Sequence of chain 35.C:
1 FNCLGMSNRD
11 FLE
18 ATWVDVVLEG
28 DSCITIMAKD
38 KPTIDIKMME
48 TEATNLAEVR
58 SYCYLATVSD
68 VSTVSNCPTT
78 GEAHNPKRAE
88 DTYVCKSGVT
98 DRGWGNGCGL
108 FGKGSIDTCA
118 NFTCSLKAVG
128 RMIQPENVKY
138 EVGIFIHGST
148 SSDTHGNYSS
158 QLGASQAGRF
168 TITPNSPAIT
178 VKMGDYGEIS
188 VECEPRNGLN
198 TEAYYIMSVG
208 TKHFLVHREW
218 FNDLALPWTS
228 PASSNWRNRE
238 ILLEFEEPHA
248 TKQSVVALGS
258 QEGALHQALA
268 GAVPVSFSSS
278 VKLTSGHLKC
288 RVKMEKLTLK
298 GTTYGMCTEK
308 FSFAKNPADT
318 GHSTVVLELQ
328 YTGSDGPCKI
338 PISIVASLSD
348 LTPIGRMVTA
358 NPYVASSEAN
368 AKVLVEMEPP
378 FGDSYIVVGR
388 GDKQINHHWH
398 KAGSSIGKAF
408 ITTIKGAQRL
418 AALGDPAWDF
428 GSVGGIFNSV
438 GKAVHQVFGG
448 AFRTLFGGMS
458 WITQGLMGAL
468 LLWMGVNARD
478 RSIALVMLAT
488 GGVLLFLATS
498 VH

The protein below binds the small molecule below.
Small molecule (SMILES): CC(=O)N[C@@H]1[C@@H](O)[C@H](O)[C@@H](CO)O[C@H]1O

Binding-site contacts:
Ligand atom O7 contacts residue SER66 of chain 35.C at 3.0 Å (h-bond).
Ligand atom C1 contacts residue ASN118 of chain 35.C at 1.5 Å.
Ligand atom C1 contacts residue THR89 of chain 35.C at 4.1 Å.
Ligand atom C1 contacts residue THR120 of chain 35.C at 4.3 Å.
Ligand atom O5 contacts residue ASN118 of chain 35.C at 2.4 Å (h-bond).
Ligand atom C7 contacts residue ASN118 of chain 35.C at 3.5 Å.
Ligand atom C5 contacts residue ASN118 of chain 35.C at 3.7 Å.
Ligand atom N2 contacts residue TYR90 of chain 35.C at 4.3 Å.
Ligand atom C8 contacts residue SER66 of chain 35.C at 4.0 Å.
Ligand atom C3 contacts residue ASN118 of chain 35.C at 3.8 Å.
Ligand atom C2 contacts residue ASN118 of chain 35.C at 2.5 Å.
Ligand atom C2 contacts residue SER66 of chain 35.C at 4.5 Å.
Ligand atom C6 contacts residue THR89 of chain 35.C at 4.4 Å.
Ligand atom C5 contacts residue THR120 of chain 35.C at 3.8 Å.
Ligand atom C7 contacts residue SER66 of chain 35.C at 3.5 Å.
Ligand atom O5 contacts residue THR120 of chain 35.C at 3.2 Å (h-bond).
Ligand atom C8 contacts residue TYR90 of chain 35.C at 3.5 Å (hydrophobic).
Ligand atom C6 contacts residue THR120 of chain 35.C at 3.4 Å.
Ligand atom C8 contacts residue ASN118 of chain 35.C at 4.2 Å.
Ligand atom C8 contacts residue ASP67 of chain 35.C at 3.9 Å.
Ligand atom C7 contacts residue TYR90 of chain 35.C at 4.5 Å (hydrophobic).
Ligand atom O5 contacts residue THR89 of chain 35.C at 4.2 Å.
Ligand atom O7 contacts residue ASN118 of chain 35.C at 4.0 Å.
Ligand atom O6 contacts residue THR89 of chain 35.C at 4.0 Å.
Ligand atom C4 contacts residue THR120 of chain 35.C at 4.4 Å.
Ligand atom N2 contacts residue SER66 of chain 35.C at 4.3 Å.
Ligand atom N2 contacts residue ASN118 of chain 35.C at 2.9 Å (h-bond).
Ligand atom C5 contacts residue THR89 of chain 35.C at 4.4 Å.
Ligand atom C4 contacts residue ASN118 of chain 35.C at 4.2 Å.